Binding-site contacts:
Ligand atom C contacts residue GLU166 of chain 1.A at 3.6 Å.
Ligand atom N contacts residue HIS164 of chain 1.A at 3.1 Å (h-bond).
Ligand atom OE1 contacts residue SER46 of chain 1.A at 3.6 Å (h-bond).
Ligand atom O contacts residue THR24 of chain 1.A at 3.2 Å (h-bond).
Ligand atom O contacts residue SER144 of chain 1.A at 3.1 Å (h-bond).
Ligand atom CD contacts residue GLU166 of chain 1.A at 3.6 Å.
Ligand atom OE1 contacts residue HIS163 of chain 1.A at 2.6 Å (h-bond).
Ligand atom O contacts residue THR25 of chain 1.A at 3.5 Å.
Ligand atom O contacts residue GLU166 of chain 1.A at 2.9 Å (salt-bridge).
Ligand atom O contacts residue MET165 of chain 1.A at 3.1 Å.
Ligand atom CA contacts residue THR24 of chain 1.A at 3.3 Å.
Ligand atom CD contacts residue SER46 of chain 1.A at 3.4 Å.
Ligand atom O contacts residue GLY143 of chain 1.A at 3.4 Å (h-bond).
Ligand atom CD contacts residue GLN189 of chain 1.A at 3.5 Å.
Ligand atom CG contacts residue THR190 of chain 1.A at 3.2 Å.
Ligand atom CA contacts residue HIS164 of chain 1.A at 3.5 Å.
Ligand atom N contacts residue THR26 of chain 1.A at 3.0 Å (h-bond).
Ligand atom N contacts residue CYS145 of chain 1.A at 3.6 Å.
Ligand atom OG contacts residue THR26 of chain 1.A at 3.5 Å (h-bond).
Ligand atom CD2 contacts residue GLN189 of chain 1.A at 3.5 Å.
Ligand atom NE2 contacts residue PHE140 of chain 1.A at 3.1 Å (h-bond).
Ligand atom C contacts residue GLY143 of chain 1.A at 3.6 Å.
Ligand atom O contacts residue THR26 of chain 1.A at 3.0 Å (h-bond).
Ligand atom C contacts residue CYS145 of chain 1.A at 3.4 Å (hydrophobic).
Ligand atom O contacts residue THR24 of chain 1.A at 3.6 Å.
Ligand atom CA contacts residue GLU166 of chain 1.A at 3.4 Å.
Ligand atom O contacts residue GLY143 of chain 1.A at 2.8 Å (h-bond).
Ligand atom N contacts residue GLN189 of chain 1.A at 2.9 Å (h-bond).
Ligand atom CE contacts residue ASN142 of chain 1.A at 3.5 Å.
Ligand atom NE2 contacts residue GLU166 of chain 1.A at 3.2 Å (salt-bridge).
Ligand atom CD contacts residue THR24 of chain 1.A at 3.5 Å.
Ligand atom NE2 contacts residue THR25 of chain 1.A at 3.0 Å (h-bond).
Ligand atom O contacts residue GLN189 of chain 1.A at 3.2 Å.
Ligand atom CD contacts residue THR190 of chain 1.A at 3.1 Å.
Ligand atom CG contacts residue SER46 of chain 1.A at 3.6 Å.
Ligand atom N contacts residue GLU166 of chain 1.A at 2.9 Å (salt-bridge).
Ligand atom OE1 contacts residue THR24 of chain 1.A at 3.1 Å.
Ligand atom CA contacts residue GLN189 of chain 1.A at 3.5 Å.
Ligand atom O contacts residue CYS145 of chain 1.A at 3.0 Å (h-bond).
Ligand atom OE1 contacts residue PHE140 of chain 1.A at 3.5 Å.

Sequence of chain 1.A:
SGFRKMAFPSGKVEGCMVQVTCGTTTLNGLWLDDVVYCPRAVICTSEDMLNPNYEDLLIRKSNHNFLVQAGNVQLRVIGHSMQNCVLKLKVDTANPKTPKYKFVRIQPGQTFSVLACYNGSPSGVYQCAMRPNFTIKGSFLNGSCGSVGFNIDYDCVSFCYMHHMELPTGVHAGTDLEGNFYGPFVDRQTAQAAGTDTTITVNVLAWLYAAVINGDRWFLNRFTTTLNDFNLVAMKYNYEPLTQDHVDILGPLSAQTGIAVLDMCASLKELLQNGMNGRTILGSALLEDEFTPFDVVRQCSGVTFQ

Sequence of chain 2.A:
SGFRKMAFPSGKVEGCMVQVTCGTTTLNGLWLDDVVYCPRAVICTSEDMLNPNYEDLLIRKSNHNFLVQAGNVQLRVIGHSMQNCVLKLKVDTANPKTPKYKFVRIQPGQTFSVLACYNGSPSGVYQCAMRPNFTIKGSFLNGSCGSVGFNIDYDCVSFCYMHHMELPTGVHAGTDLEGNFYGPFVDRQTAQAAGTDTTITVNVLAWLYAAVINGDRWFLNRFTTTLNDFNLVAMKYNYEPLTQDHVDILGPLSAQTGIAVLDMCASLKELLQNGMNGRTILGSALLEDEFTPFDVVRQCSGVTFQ

This small molecule binds to this protein.
Small molecule (SMILES): CC(C)C[C@H](NC(=O)[C@H](CCCCN)NC(=O)[C@@H]1CCCN1C(=O)[C@@H](N)Cc1ccc(O)cc1)C(=O)N[C@@H](CCC(N)=O)C(=O)N[C@@H](CO)C(=O)N[C@@H](CO)C(=O)N[C@H](C=O)CCC(N)=O